A protein and the small-molecule ligand that binds it are described below.
Small molecule (SMILES): C[C@H](O)CCCC(=O)CCC/C=C/c1cc(O)cc(O)c1C(=O)O

Sequence of chain 1.C:
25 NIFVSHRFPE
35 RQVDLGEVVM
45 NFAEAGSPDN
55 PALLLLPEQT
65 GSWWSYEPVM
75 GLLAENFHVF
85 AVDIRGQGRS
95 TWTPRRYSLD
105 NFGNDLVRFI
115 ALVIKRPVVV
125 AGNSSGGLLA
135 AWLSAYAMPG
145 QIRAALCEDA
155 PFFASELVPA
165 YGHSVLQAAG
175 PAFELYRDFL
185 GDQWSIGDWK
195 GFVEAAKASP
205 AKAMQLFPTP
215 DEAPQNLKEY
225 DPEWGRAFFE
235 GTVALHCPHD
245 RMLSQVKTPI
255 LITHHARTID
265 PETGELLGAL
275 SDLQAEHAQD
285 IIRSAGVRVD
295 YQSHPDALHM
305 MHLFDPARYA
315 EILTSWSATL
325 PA

Binding-site contacts:
Ligand atom C2 contacts residue PHE177 of chain 1.C at 3.6 Å (hydrophobic).
Ligand atom C3 contacts residue SER159 of chain 1.C at 3.8 Å.
Ligand atom O4 contacts residue VAL169 of chain 1.C at 3.8 Å.
Ligand atom O13 contacts residue SER128 of chain 1.C at 2.1 Å (h-bond).
Ligand atom C12 contacts residue GLN63 of chain 1.C at 3.7 Å.
Ligand atom C2 contacts residue SER128 of chain 1.C at 3.8 Å.
Ligand atom C2 contacts residue GLN63 of chain 1.C at 3.2 Å.
Ligand atom O2 contacts residue SER129 of chain 1.C at 3.3 Å.
Ligand atom C4 contacts residue SER159 of chain 1.C at 3.6 Å.
Ligand atom C5P contacts residue LEU210 of chain 1.C at 3.5 Å (hydrophobic).
Ligand atom C4 contacts residue PHE177 of chain 1.C at 3.5 Å (hydrophobic).
Ligand atom C11 contacts residue MET304 of chain 1.C at 3.8 Å (hydrophobic).
Ligand atom O2 contacts residue GLN63 of chain 1.C at 2.5 Å (h-bond).
Ligand atom C9P contacts residue HIS303 of chain 1.C at 3.5 Å.
Ligand atom C3P contacts residue ALA273 of chain 1.C at 3.8 Å (hydrophobic).
Ligand atom C1 contacts residue PHE177 of chain 1.C at 3.8 Å (hydrophobic).
Ligand atom O13 contacts residue SER129 of chain 1.C at 3.3 Å (h-bond).
Ligand atom O6P contacts residue PHE211 of chain 1.C at 3.1 Å.
Ligand atom O4 contacts residue SER159 of chain 1.C at 2.9 Å.
Ligand atom C3 contacts residue GLN63 of chain 1.C at 3.8 Å.
Ligand atom C7P contacts residue LEU210 of chain 1.C at 3.8 Å (hydrophobic).
Ligand atom O13 contacts residue GLN63 of chain 1.C at 3.1 Å (h-bond).
Ligand atom C3 contacts residue PHE177 of chain 1.C at 3.5 Å (hydrophobic).
Ligand atom C3P contacts residue HIS303 of chain 1.C at 3.1 Å.
Ligand atom C5 contacts residue ALA173 of chain 1.C at 3.5 Å (hydrophobic).
Ligand atom O12 contacts residue SER128 of chain 1.C at 3.5 Å (h-bond).
Ligand atom C2P contacts residue HIS303 of chain 1.C at 3.5 Å.
Ligand atom C6P contacts residue LEU210 of chain 1.C at 3.7 Å (hydrophobic).
Ligand atom O2 contacts residue PHE232 of chain 1.C at 3.7 Å.
Ligand atom O10 contacts residue MET304 of chain 1.C at 3.8 Å.
Ligand atom C8P contacts residue LEU210 of chain 1.C at 3.5 Å (hydrophobic).
Ligand atom C1 contacts residue SER128 of chain 1.C at 3.2 Å.
Ligand atom O4 contacts residue PHE177 of chain 1.C at 3.6 Å.
Ligand atom C12 contacts residue SER128 of chain 1.C at 2.7 Å.
Ligand atom O10 contacts residue HIS303 of chain 1.C at 3.4 Å.
Ligand atom O6P contacts residue LEU210 of chain 1.C at 3.6 Å.
Ligand atom C4P contacts residue GLY272 of chain 1.C at 3.4 Å.
Ligand atom C10 contacts residue HIS303 of chain 1.C at 3.4 Å.
Ligand atom C5 contacts residue PHE177 of chain 1.C at 3.8 Å (hydrophobic).
Ligand atom C3 contacts residue PHE232 of chain 1.C at 3.6 Å (hydrophobic).